A small-molecule ligand and the protein it binds are described below.
Small molecule (SMILES): CC(=O)N[C@@H]1[C@@H](O)[C@H](O)[C@@H](CO)O[C@H]1O

Sequence of chain 1.A:
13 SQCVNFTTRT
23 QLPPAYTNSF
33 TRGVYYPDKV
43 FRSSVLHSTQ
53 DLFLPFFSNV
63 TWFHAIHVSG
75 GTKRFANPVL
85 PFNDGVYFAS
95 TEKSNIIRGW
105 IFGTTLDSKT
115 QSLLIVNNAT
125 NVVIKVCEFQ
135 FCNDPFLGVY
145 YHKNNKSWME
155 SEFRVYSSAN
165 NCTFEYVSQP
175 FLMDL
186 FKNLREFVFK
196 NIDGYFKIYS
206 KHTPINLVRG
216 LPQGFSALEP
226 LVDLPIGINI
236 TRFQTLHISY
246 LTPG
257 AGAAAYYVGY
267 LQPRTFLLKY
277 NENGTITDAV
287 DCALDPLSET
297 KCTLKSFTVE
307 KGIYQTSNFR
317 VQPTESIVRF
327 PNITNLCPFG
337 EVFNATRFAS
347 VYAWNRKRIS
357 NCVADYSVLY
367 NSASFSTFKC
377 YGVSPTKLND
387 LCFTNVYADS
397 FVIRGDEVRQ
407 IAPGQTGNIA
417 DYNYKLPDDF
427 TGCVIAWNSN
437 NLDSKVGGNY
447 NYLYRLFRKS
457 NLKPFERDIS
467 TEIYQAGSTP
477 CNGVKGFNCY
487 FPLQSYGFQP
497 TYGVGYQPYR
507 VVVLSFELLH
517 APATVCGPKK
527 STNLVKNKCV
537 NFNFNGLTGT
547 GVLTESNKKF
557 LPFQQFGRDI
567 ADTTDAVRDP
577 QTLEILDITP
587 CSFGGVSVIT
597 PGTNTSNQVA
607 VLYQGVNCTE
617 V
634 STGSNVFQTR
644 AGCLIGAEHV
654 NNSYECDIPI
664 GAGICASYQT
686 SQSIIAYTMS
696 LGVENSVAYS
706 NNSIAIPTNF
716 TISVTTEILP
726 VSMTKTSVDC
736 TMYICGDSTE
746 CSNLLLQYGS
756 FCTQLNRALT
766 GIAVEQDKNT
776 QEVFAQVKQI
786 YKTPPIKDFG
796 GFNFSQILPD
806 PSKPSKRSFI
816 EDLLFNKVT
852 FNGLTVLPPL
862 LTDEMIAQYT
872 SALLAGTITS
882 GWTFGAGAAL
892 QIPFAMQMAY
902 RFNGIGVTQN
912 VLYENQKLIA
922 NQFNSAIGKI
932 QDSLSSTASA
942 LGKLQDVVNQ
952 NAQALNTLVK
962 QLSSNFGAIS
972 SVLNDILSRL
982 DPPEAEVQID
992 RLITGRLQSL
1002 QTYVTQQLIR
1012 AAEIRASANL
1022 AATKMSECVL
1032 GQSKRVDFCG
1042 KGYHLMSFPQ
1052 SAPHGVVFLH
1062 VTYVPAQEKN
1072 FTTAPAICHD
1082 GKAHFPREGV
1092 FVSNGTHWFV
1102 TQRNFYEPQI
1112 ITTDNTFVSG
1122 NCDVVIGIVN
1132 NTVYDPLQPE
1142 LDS

Binding-site contacts:
Ligand atom O7 contacts residue ASN328 of chain 1.A at 3.6 Å.
Ligand atom O6 contacts residue ASN328 of chain 1.A at 4.5 Å.
Ligand atom O7 contacts residue GLN577 of chain 1.A at 4.3 Å.
Ligand atom C7 contacts residue ASN328 of chain 1.A at 3.7 Å.
Ligand atom C2 contacts residue ASN328 of chain 1.A at 2.5 Å.
Ligand atom C3 contacts residue ASN328 of chain 1.A at 3.8 Å.
Ligand atom C4 contacts residue ASN328 of chain 1.A at 4.0 Å.
Ligand atom O5 contacts residue ASN328 of chain 1.A at 2.1 Å (h-bond).
Ligand atom C6 contacts residue ASN328 of chain 1.A at 4.4 Å.
Ligand atom N2 contacts residue ASN328 of chain 1.A at 3.2 Å (h-bond).
Ligand atom C1 contacts residue ASN328 of chain 1.A at 1.4 Å.
Ligand atom C5 contacts residue ASN328 of chain 1.A at 3.5 Å.